A small-molecule ligand and the protein it binds are described below.
Small molecule (SMILES): Sc1ncnc2[nH]cnc12

Sequence of chain 1.C:
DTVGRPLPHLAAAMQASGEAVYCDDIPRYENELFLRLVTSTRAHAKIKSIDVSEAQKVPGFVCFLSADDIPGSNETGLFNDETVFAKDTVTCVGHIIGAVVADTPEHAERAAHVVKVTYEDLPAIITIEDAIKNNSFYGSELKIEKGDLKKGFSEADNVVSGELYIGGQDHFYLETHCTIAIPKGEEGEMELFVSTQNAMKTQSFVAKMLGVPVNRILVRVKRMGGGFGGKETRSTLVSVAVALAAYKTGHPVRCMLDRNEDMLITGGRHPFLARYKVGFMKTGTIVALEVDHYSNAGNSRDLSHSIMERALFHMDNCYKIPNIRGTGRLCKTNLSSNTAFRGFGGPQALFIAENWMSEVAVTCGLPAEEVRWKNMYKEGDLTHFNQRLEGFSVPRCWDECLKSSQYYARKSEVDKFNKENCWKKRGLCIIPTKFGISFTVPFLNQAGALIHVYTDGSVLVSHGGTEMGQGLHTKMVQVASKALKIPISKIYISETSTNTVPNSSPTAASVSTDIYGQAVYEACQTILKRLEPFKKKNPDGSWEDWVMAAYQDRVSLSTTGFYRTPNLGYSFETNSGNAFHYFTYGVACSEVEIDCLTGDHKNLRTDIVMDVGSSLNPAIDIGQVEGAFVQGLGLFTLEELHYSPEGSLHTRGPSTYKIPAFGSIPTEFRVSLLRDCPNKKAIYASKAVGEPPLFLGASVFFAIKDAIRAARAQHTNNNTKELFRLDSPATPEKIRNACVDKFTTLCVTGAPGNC

Binding-site contacts:
Ligand atom N7 contacts residue MOS1 of chain 1.K at 3.8 Å.
Ligand atom N3 contacts residue PHE344 of chain 1.C at 3.5 Å.
Ligand atom C4 contacts residue GLU232 of chain 1.C at 3.7 Å.
Ligand atom N7 contacts residue ALA509 of chain 1.C at 3.7 Å.
Ligand atom N3 contacts residue GLU232 of chain 1.C at 3.6 Å (salt-bridge).
Ligand atom C8 contacts residue ALA509 of chain 1.C at 3.9 Å (hydrophobic).
Ligand atom N7 contacts residue PHE344 of chain 1.C at 3.5 Å.
Ligand atom C6 contacts residue THR440 of chain 1.C at 3.8 Å.
Ligand atom N1 contacts residue VAL441 of chain 1.C at 4.2 Å.
Ligand atom C2 contacts residue PHE439 of chain 1.C at 3.6 Å (hydrophobic).
Ligand atom C5 contacts residue PHE439 of chain 1.C at 3.8 Å (hydrophobic).
Ligand atom N9 contacts residue PHE439 of chain 1.C at 4.1 Å.
Ligand atom C8 contacts residue PHE344 of chain 1.C at 3.2 Å (hydrophobic).
Ligand atom N1 contacts residue PHE344 of chain 1.C at 4.0 Å.
Ligand atom N3 contacts residue LEU303 of chain 1.C at 4.2 Å.
Ligand atom S6 contacts residue THR440 of chain 1.C at 3.1 Å (h-bond).
Ligand atom S6 contacts residue PHE439 of chain 1.C at 3.7 Å.
Ligand atom S6 contacts residue SER438 of chain 1.C at 3.8 Å.
Ligand atom C8 contacts residue MOS1 of chain 1.K at 3.0 Å.
Ligand atom N1 contacts residue PHE439 of chain 1.C at 3.8 Å.
Ligand atom C8 contacts residue GLU232 of chain 1.C at 3.7 Å.
Ligand atom S6 contacts residue ARG310 of chain 1.C at 3.3 Å (salt-bridge).
Ligand atom S6 contacts residue PHE344 of chain 1.C at 4.1 Å.
Ligand atom C5 contacts residue ALA509 of chain 1.C at 4.2 Å (hydrophobic).
Ligand atom N9 contacts residue GLU232 of chain 1.C at 3.0 Å (salt-bridge).
Ligand atom C5 contacts residue PHE344 of chain 1.C at 3.3 Å (hydrophobic).
Ligand atom C8 contacts residue ALA508 of chain 1.C at 4.0 Å (hydrophobic).
Ligand atom C4 contacts residue PHE344 of chain 1.C at 3.2 Å (hydrophobic).
Ligand atom N1 contacts residue THR440 of chain 1.C at 3.6 Å (h-bond).
Ligand atom C6 contacts residue PHE344 of chain 1.C at 3.5 Å (hydrophobic).
Ligand atom N9 contacts residue PHE344 of chain 1.C at 3.2 Å.
Ligand atom C2 contacts residue PHE344 of chain 1.C at 4.0 Å (hydrophobic).
Ligand atom C2 contacts residue SER306 of chain 1.C at 4.0 Å.
Ligand atom N1 contacts residue SER306 of chain 1.C at 4.1 Å.
Ligand atom C4 contacts residue PHE439 of chain 1.C at 3.7 Å (hydrophobic).
Ligand atom N9 contacts residue MOS1 of chain 1.K at 4.0 Å.
Ligand atom C6 contacts residue PHE439 of chain 1.C at 3.8 Å (hydrophobic).
Ligand atom N9 contacts residue ALA508 of chain 1.C at 4.0 Å.
Ligand atom C2 contacts residue LEU444 of chain 1.C at 4.1 Å (hydrophobic).
Ligand atom N3 contacts residue PHE439 of chain 1.C at 3.6 Å.